This small molecule binds to this protein.
Small molecule (SMILES): O=C(Nc1cncc2cnccc12)[C@@H]1CCOc2ccc(Cl)cc21

Binding-site contacts:
Ligand atom C16 contacts residue ARG188 of chain 1.B at 3.9 Å.
Ligand atom C14 contacts residue PHE140 of chain 1.B at 3.5 Å (hydrophobic).
Ligand atom C12 contacts residue ASN142 of chain 1.B at 3.6 Å.
Ligand atom N2 contacts residue GLU166 of chain 1.B at 3.6 Å.
Ligand atom C17 contacts residue MET165 of chain 1.B at 3.4 Å (hydrophobic).
Ligand atom C13 contacts residue GLU166 of chain 1.B at 3.8 Å.
Ligand atom O1 contacts residue DMS1 of chain 1.O at 3.9 Å.
Ligand atom CL contacts residue HIS164 of chain 1.B at 3.6 Å.
Ligand atom C13 contacts residue PHE140 of chain 1.B at 3.9 Å (hydrophobic).
Ligand atom C15 contacts residue HIS163 of chain 1.B at 3.3 Å.
Ligand atom C12 contacts residue PHE140 of chain 1.B at 3.5 Å (hydrophobic).
Ligand atom C contacts residue MET49 of chain 1.B at 3.7 Å (hydrophobic).
Ligand atom N1 contacts residue ASN142 of chain 1.B at 3.7 Å.
Ligand atom C4 contacts residue GLN189 of chain 1.B at 3.5 Å.
Ligand atom O1 contacts residue GLU166 of chain 1.B at 3.0 Å (salt-bridge).
Ligand atom N2 contacts residue SER144 of chain 1.B at 3.8 Å.
Ligand atom C15 contacts residue MET165 of chain 1.B at 3.8 Å (hydrophobic).
Ligand atom C16 contacts residue GLN189 of chain 1.B at 3.9 Å.
Ligand atom CL contacts residue HIS41 of chain 1.B at 3.4 Å.
Ligand atom C1 contacts residue MET165 of chain 1.B at 3.6 Å (hydrophobic).
Ligand atom C16 contacts residue MET49 of chain 1.B at 3.8 Å (hydrophobic).
Ligand atom N2 contacts residue HIS163 of chain 1.B at 2.7 Å (h-bond).
Ligand atom C17 contacts residue ARG188 of chain 1.B at 3.7 Å.
Ligand atom C14 contacts residue LEU141 of chain 1.B at 3.9 Å (hydrophobic).
Ligand atom O contacts residue GLN189 of chain 1.B at 2.9 Å (h-bond).
Ligand atom C12 contacts residue GLU166 of chain 1.B at 3.5 Å.
Ligand atom C13 contacts residue LEU141 of chain 1.B at 3.7 Å (hydrophobic).
Ligand atom C3 contacts residue DMS1 of chain 1.O at 3.9 Å.
Ligand atom C17 contacts residue MET49 of chain 1.B at 3.4 Å (hydrophobic).
Ligand atom C14 contacts residue GLU166 of chain 1.B at 3.5 Å.
Ligand atom C15 contacts residue GLU166 of chain 1.B at 3.5 Å.
Ligand atom CL contacts residue MET165 of chain 1.B at 3.7 Å.
Ligand atom C contacts residue MET165 of chain 1.B at 3.6 Å (hydrophobic).
Ligand atom C15 contacts residue CYS145 of chain 1.B at 3.9 Å (hydrophobic).
Ligand atom C14 contacts residue HIS163 of chain 1.B at 3.7 Å.
Ligand atom O1 contacts residue MET165 of chain 1.B at 3.2 Å.
Ligand atom C1 contacts residue HIS164 of chain 1.B at 3.3 Å.
Ligand atom CL contacts residue ASP187 of chain 1.B at 3.4 Å.
Ligand atom C12 contacts residue LEU141 of chain 1.B at 3.5 Å (hydrophobic).
Ligand atom C16 contacts residue DMS1 of chain 1.O at 3.8 Å.

Sequence of chain 1.B:
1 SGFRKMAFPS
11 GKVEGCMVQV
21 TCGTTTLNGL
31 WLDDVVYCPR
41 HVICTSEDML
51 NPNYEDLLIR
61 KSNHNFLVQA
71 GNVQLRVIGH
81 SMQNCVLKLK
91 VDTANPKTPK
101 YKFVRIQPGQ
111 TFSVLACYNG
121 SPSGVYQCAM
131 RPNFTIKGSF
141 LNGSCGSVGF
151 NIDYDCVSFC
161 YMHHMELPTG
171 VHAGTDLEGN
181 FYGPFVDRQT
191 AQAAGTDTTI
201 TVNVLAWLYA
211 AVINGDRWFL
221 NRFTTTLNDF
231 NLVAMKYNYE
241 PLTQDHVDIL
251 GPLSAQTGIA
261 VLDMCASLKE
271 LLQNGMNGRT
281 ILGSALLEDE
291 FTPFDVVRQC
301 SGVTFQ

Sequence of chain 1.A:
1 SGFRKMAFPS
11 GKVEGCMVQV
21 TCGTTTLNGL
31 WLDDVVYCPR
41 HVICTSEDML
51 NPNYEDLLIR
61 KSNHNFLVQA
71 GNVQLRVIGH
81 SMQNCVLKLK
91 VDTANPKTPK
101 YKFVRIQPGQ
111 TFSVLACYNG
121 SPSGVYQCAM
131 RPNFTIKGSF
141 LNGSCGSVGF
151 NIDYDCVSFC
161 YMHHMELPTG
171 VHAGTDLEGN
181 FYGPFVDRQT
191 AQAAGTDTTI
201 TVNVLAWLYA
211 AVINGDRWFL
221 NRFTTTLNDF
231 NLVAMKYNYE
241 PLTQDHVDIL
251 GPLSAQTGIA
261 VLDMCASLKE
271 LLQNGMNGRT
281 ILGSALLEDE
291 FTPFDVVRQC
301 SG